The protein below binds the small molecule below.
Small molecule (SMILES): CC(=O)N[C@@H]1[C@@H](O)[C@H](O)[C@@H](CO)O[C@H]1O

Sequence of chain 1.A:
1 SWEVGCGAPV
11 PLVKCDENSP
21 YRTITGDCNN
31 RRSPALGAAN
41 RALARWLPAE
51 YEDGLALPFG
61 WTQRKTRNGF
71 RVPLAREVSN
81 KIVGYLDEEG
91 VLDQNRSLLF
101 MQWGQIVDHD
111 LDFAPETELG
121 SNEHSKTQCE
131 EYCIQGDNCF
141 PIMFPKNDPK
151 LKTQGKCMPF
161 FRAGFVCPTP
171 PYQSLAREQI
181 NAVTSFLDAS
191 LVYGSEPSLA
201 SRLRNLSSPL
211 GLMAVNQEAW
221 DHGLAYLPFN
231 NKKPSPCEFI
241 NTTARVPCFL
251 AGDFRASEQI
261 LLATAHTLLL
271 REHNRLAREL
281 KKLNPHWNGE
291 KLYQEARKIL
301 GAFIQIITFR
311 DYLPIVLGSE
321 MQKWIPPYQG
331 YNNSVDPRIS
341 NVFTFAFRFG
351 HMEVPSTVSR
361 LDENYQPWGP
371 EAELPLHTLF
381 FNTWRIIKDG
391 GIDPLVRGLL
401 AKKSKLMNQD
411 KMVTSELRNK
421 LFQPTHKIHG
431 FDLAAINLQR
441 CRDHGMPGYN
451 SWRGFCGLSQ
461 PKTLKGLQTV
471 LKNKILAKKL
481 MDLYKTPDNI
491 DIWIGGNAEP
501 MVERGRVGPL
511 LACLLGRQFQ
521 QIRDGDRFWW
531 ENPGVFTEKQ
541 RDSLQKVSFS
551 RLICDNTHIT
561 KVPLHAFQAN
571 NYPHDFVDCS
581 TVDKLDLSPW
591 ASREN

Binding-site contacts:
Ligand atom C3 contacts residue ASN332 of chain 1.A at 3.9 Å.
Ligand atom O5 contacts residue VAL335 of chain 1.A at 4.0 Å.
Ligand atom C6 contacts residue SER334 of chain 1.A at 4.3 Å.
Ligand atom C5 contacts residue ASN332 of chain 1.A at 3.9 Å.
Ligand atom O6 contacts residue VAL335 of chain 1.A at 4.1 Å.
Ligand atom C4 contacts residue ASN332 of chain 1.A at 4.3 Å.
Ligand atom O5 contacts residue SER334 of chain 1.A at 3.7 Å.
Ligand atom N2 contacts residue ASN332 of chain 1.A at 3.1 Å (h-bond).
Ligand atom C1 contacts residue VAL335 of chain 1.A at 4.4 Å (hydrophobic).
Ligand atom C1 contacts residue SER334 of chain 1.A at 4.3 Å.
Ligand atom O7 contacts residue ASN332 of chain 1.A at 3.4 Å (h-bond).
Ligand atom C7 contacts residue ASN332 of chain 1.A at 3.5 Å.
Ligand atom C1 contacts residue ASN332 of chain 1.A at 1.5 Å.
Ligand atom C2 contacts residue ASN332 of chain 1.A at 2.6 Å.
Ligand atom O5 contacts residue ASN332 of chain 1.A at 2.5 Å (h-bond).
Ligand atom C5 contacts residue SER334 of chain 1.A at 4.1 Å.
Ligand atom O6 contacts residue ASN332 of chain 1.A at 4.5 Å.